Binding-site contacts:
Ligand atom O7 contacts residue ASN326 of chain 1.A at 3.1 Å (h-bond).
Ligand atom C8 contacts residue ASN326 of chain 1.A at 4.3 Å.
Ligand atom N2 contacts residue ASN326 of chain 1.A at 2.8 Å (h-bond).
Ligand atom C3 contacts residue ASN326 of chain 1.A at 3.8 Å.
Ligand atom C5 contacts residue ASN326 of chain 1.A at 3.7 Å.
Ligand atom C1 contacts residue ASN326 of chain 1.A at 1.4 Å.
Ligand atom C7 contacts residue ASN326 of chain 1.A at 3.1 Å.
Ligand atom O5 contacts residue ASN326 of chain 1.A at 2.4 Å (h-bond).
Ligand atom C2 contacts residue ASN326 of chain 1.A at 2.4 Å.
Ligand atom C4 contacts residue ASN326 of chain 1.A at 4.2 Å.

Sequence of chain 1.A:
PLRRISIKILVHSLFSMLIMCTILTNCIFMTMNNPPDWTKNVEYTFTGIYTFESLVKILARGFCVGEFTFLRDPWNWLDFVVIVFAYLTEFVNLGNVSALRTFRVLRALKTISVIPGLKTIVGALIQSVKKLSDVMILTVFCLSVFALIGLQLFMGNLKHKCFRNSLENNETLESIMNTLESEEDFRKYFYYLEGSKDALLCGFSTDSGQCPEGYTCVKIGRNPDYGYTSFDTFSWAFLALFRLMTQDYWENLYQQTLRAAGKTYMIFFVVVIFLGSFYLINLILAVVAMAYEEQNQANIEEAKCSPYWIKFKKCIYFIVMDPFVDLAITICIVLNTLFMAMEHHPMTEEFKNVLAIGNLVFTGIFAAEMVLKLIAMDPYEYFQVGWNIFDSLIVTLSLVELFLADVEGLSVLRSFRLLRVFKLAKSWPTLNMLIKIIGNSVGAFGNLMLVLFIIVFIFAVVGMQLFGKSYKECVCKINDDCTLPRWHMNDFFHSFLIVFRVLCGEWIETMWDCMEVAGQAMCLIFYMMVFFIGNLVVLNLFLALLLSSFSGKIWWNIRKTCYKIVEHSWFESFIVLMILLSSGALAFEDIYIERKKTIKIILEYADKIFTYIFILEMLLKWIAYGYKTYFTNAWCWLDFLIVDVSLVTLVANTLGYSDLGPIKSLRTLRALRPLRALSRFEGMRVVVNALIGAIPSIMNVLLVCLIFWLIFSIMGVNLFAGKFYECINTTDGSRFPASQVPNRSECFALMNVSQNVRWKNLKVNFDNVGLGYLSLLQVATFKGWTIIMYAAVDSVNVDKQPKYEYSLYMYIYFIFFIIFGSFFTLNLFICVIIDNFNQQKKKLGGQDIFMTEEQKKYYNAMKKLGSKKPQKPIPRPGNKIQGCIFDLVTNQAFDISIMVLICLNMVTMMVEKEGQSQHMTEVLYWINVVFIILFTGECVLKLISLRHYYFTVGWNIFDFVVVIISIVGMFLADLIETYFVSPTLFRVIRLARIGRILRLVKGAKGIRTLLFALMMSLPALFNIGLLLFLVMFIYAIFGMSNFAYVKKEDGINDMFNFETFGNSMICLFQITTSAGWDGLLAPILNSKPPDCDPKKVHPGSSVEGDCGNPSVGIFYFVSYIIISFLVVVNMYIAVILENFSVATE

This small molecule binds to this protein.
Small molecule (SMILES): CC(=O)N[C@@H]1[C@@H](O)[C@H](O)[C@@H](CO)O[C@H]1O